Sequence of chain 1.B:
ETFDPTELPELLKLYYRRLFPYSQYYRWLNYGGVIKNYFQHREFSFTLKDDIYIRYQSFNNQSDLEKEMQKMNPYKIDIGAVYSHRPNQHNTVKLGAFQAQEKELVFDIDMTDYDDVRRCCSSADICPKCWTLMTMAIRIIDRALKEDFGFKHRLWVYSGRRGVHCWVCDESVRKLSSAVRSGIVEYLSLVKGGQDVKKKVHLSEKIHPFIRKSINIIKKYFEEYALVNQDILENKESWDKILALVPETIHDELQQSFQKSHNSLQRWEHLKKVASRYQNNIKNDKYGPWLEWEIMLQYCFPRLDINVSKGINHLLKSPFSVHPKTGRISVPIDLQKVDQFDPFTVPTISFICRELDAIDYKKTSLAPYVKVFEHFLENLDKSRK

This small molecule binds to this protein.
Small molecule (SMILES): Nc1ncnc2c1ncn2[C@H]1C[C@H](O)[C@@H](CO[P](=O)(O)O[P](=O)(O)OP(=O)(O)O)O1

Binding-site contacts:
Ligand atom O2A contacts residue ASP114 of chain 1.B at 3.2 Å (salt-bridge).
Ligand atom O3' contacts residue LYS321 of chain 1.B at 2.5 Å (salt-bridge).
Ligand atom O1B contacts residue HIS169 of chain 1.B at 3.6 Å.
Ligand atom O4' contacts residue LEU319 of chain 1.B at 3.6 Å (h-bond).
Ligand atom PG contacts residue MN1 of chain 1.O at 3.6 Å.
Ligand atom O4' contacts residue HIS318 of chain 1.B at 3.5 Å.
Ligand atom O3G contacts residue SER163 of chain 1.B at 2.3 Å (h-bond).
Ligand atom O3G contacts residue ARG165 of chain 1.B at 3.4 Å (salt-bridge).
Ligand atom O1G contacts residue ARG166 of chain 1.B at 3.6 Å (salt-bridge).
Ligand atom O2G contacts residue ARG166 of chain 1.B at 2.9 Å (salt-bridge).
Ligand atom C2' contacts residue ASP82 of chain 1.B at 3.6 Å.
Ligand atom O1G contacts residue HIS327 of chain 1.B at 2.9 Å (h-bond).
Ligand atom O2B contacts residue MN1 of chain 1.O at 2.0 Å.
Ligand atom C1' contacts residue LEU319 of chain 1.B at 3.1 Å (hydrophobic).
Ligand atom O3A contacts residue MN1 of chain 1.O at 3.5 Å.
Ligand atom O1B contacts residue LYS321 of chain 1.B at 3.1 Å.
Ligand atom PG contacts residue HIS327 of chain 1.B at 3.6 Å.
Ligand atom O1A contacts residue ARG166 of chain 1.B at 3.0 Å (salt-bridge).
Ligand atom O2A contacts residue MN1 of chain 1.O at 2.2 Å.
Ligand atom O2A contacts residue ASP112 of chain 1.B at 2.9 Å (salt-bridge).
Ligand atom O2B contacts residue ASP112 of chain 1.B at 3.3 Å (salt-bridge).
Ligand atom O3B contacts residue MN1 of chain 1.O at 3.6 Å.
Ligand atom O3B contacts residue SER163 of chain 1.B at 3.5 Å.
Ligand atom C4' contacts residue LEU320 of chain 1.B at 3.6 Å (hydrophobic).
Ligand atom O2G contacts residue ASP114 of chain 1.B at 3.1 Å (salt-bridge).
Ligand atom C2' contacts residue LEU319 of chain 1.B at 3.4 Å (hydrophobic).
Ligand atom PA contacts residue MN1 of chain 1.O at 3.5 Å.
Ligand atom PB contacts residue MN1 of chain 1.O at 3.2 Å.
Ligand atom O2G contacts residue MN1 of chain 1.O at 2.4 Å.
Ligand atom C5' contacts residue ASP112 of chain 1.B at 3.1 Å.
Ligand atom O3B contacts residue HIS327 of chain 1.B at 3.6 Å.
Ligand atom O2A contacts residue MN1 of chain 1.P at 2.4 Å.
Ligand atom N6 contacts residue TYR57 of chain 1.B at 3.2 Å (h-bond).
Ligand atom O1G contacts residue ARG165 of chain 1.B at 3.0 Å (salt-bridge).
Ligand atom O2A contacts residue ARG166 of chain 1.B at 3.6 Å (salt-bridge).
Ligand atom O3G contacts residue ARG166 of chain 1.B at 3.0 Å (salt-bridge).
Ligand atom O2B contacts residue HIS169 of chain 1.B at 2.6 Å (h-bond).
Ligand atom PG contacts residue SER163 of chain 1.B at 3.5 Å.
Ligand atom O3' contacts residue LEU320 of chain 1.B at 3.5 Å.
Ligand atom PA contacts residue MN1 of chain 1.P at 3.5 Å.